Sequence of chain 1.D:
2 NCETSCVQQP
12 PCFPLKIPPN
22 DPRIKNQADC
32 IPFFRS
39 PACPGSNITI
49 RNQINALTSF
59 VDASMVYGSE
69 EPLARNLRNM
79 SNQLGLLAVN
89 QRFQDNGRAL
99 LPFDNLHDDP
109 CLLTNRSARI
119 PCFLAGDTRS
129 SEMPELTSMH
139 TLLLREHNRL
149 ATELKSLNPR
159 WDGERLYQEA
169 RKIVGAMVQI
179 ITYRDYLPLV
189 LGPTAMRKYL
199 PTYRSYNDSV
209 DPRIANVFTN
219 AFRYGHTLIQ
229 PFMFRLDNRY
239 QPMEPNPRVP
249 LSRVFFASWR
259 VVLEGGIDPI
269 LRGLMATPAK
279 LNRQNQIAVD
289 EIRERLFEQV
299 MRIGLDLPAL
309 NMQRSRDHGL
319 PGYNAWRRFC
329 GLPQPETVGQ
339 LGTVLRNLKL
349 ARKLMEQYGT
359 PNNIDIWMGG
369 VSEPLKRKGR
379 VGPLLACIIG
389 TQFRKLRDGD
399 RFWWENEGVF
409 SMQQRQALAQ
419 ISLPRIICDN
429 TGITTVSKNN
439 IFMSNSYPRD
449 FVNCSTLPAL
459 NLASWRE

Binding-site contacts:
Ligand atom C6 contacts residue TRP32 of chain 1.B at 4.1 Å (hydrophobic).
Ligand atom C4 contacts residue LYS393 of chain 1.D at 4.3 Å.
Ligand atom O4 contacts residue LYS393 of chain 1.D at 3.4 Å.
Ligand atom O4 contacts residue FUC4 of chain 1.F at 3.5 Å (h-bond).
Ligand atom C6 contacts residue THR389 of chain 1.D at 4.5 Å.
Ligand atom O4 contacts residue THR389 of chain 1.D at 4.1 Å.
Ligand atom O6 contacts residue LYS393 of chain 1.D at 3.7 Å.
Ligand atom C5 contacts residue PHE327 of chain 1.D at 4.0 Å (hydrophobic).
Ligand atom C4 contacts residue FUC4 of chain 1.F at 4.5 Å.
Ligand atom C1 contacts residue PHE327 of chain 1.D at 4.4 Å (hydrophobic).
Ligand atom O6 contacts residue TRP32 of chain 1.B at 4.1 Å.
Ligand atom C6 contacts residue LYS393 of chain 1.D at 3.6 Å.
Ligand atom C3 contacts residue FUC4 of chain 1.F at 4.4 Å.
Ligand atom C6 contacts residue PHE327 of chain 1.D at 3.9 Å (hydrophobic).
Ligand atom O5 contacts residue PHE327 of chain 1.D at 3.8 Å.
Ligand atom O3 contacts residue FUC4 of chain 1.F at 3.5 Å.

Sequence of chain 1.B:
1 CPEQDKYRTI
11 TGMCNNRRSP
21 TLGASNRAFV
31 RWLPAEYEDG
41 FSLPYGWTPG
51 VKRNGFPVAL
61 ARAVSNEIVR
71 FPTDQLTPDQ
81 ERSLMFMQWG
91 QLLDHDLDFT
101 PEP

The protein below binds the small molecule below.
Small molecule (SMILES): OC[C@H]1O[C@@H](O)[C@@H](O)[C@@H](O)[C@@H]1O